Sequence of chain 1.A:
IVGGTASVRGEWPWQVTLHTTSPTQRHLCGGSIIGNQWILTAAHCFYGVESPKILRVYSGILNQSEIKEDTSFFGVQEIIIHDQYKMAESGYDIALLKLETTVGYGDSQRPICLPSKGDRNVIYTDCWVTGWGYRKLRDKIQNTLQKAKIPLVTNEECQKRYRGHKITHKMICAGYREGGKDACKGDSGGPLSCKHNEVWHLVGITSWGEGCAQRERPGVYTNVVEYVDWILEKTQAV

Binding-site contacts:
Ligand atom CB contacts residue ILE34 of chain 1.A at 4.1 Å (hydrophobic).
Ligand atom N contacts residue CYS113 of chain 1.A at 3.7 Å.
Ligand atom SG contacts residue CYS113 of chain 1.A at 2.0 Å (h-bond).
Ligand atom N contacts residue GLN236 of chain 1.A at 3.1 Å (h-bond).
Ligand atom CD1 contacts residue LEU232 of chain 1.A at 3.6 Å (hydrophobic).
Ligand atom CB contacts residue CYS113 of chain 1.A at 3.1 Å (hydrophobic).
Ligand atom OG1 contacts residue SER116 of chain 1.A at 3.9 Å.
Ligand atom CD1 contacts residue THR235 of chain 1.A at 3.5 Å.
Ligand atom CA contacts residue GLN236 of chain 1.A at 4.0 Å.
Ligand atom CA contacts residue ASN36 of chain 1.A at 3.4 Å.
Ligand atom CG2 contacts residue GLN236 of chain 1.A at 3.4 Å.
Ligand atom C contacts residue GLN236 of chain 1.A at 4.4 Å.
Ligand atom CG contacts residue GLN236 of chain 1.A at 4.0 Å.
Ligand atom CB contacts residue PRO115 of chain 1.A at 4.0 Å (hydrophobic).
Ligand atom CD contacts residue GLN236 of chain 1.A at 3.1 Å.
Ligand atom CA contacts residue CYS113 of chain 1.A at 3.5 Å (hydrophobic).
Ligand atom CG2 contacts residue VAL228 of chain 1.A at 3.9 Å (hydrophobic).
Ligand atom CG1 contacts residue ILE34 of chain 1.A at 3.5 Å (hydrophobic).
Ligand atom CG contacts residue ASN36 of chain 1.A at 4.0 Å.
Ligand atom CG2 contacts residue LEU232 of chain 1.A at 4.2 Å (hydrophobic).
Ligand atom CD1 contacts residue ILE231 of chain 1.A at 4.2 Å (hydrophobic).
Ligand atom CB contacts residue GLN236 of chain 1.A at 4.1 Å.
Ligand atom O contacts residue GLN236 of chain 1.A at 3.5 Å (h-bond).
Ligand atom CG2 contacts residue LEU114 of chain 1.A at 4.0 Å (hydrophobic).
Ligand atom OG1 contacts residue PRO115 of chain 1.A at 3.5 Å (h-bond).
Ligand atom C contacts residue ASN36 of chain 1.A at 3.8 Å.
Ligand atom CD1 contacts residue LEU114 of chain 1.A at 4.1 Å (hydrophobic).
Ligand atom CB contacts residue GLN236 of chain 1.A at 3.8 Å.
Ligand atom CG1 contacts residue THR235 of chain 1.A at 4.2 Å.
Ligand atom C contacts residue GLN236 of chain 1.A at 3.7 Å.
Ligand atom NZ contacts residue GLN236 of chain 1.A at 4.1 Å.
Ligand atom CE contacts residue GLN236 of chain 1.A at 4.3 Å.
Ligand atom O contacts residue LEU232 of chain 1.A at 4.4 Å.
Ligand atom CB contacts residue LEU114 of chain 1.A at 4.3 Å (hydrophobic).
Ligand atom CG2 contacts residue SER116 of chain 1.A at 3.6 Å.
Ligand atom CA contacts residue GLN236 of chain 1.A at 3.6 Å.
Ligand atom CB contacts residue THR235 of chain 1.A at 4.2 Å.
Ligand atom CG2 contacts residue TRP38 of chain 1.A at 3.6 Å (hydrophobic).
Ligand atom CB contacts residue ASN36 of chain 1.A at 3.1 Å.
Ligand atom CG2 contacts residue THR235 of chain 1.A at 3.3 Å.

This small molecule binds to this protein.
Small molecule (SMILES): CC[C@H](C)[C@H](NC(=O)[C@H](CCCCN)NC(=O)[C@@H](NC(=O)[C@@H](NC(=O)[C@H](CS)NC(=O)[C@@H](N)CCC(=O)O)[C@@H](C)O)[C@@H](C)O)C(=O)N[C@@H](CCCCN)C(=O)N1CCC[C@H]1C=O